Sequence of chain 1.D:
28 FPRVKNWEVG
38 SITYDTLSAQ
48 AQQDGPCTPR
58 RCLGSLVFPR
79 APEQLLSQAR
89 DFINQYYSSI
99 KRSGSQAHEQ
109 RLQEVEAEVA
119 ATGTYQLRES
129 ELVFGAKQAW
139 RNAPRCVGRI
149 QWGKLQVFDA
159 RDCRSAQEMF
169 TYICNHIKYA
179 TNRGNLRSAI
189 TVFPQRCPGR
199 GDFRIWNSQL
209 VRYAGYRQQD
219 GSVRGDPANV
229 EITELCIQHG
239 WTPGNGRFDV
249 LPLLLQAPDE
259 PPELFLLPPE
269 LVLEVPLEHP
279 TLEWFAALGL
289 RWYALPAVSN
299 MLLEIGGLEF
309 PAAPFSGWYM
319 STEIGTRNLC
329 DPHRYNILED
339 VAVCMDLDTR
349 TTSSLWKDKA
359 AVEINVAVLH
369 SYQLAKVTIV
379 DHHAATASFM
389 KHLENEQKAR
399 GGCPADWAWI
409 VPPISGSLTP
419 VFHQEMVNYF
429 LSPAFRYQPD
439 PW

Binding-site contacts:
Ligand atom N02 contacts residue HEM1 of chain 1.MA at 3.5 Å.
Ligand atom C03 contacts residue PRO294 of chain 1.D at 3.9 Å (hydrophobic).
Ligand atom C17 contacts residue HEM1 of chain 1.MA at 3.5 Å.
Ligand atom C13 contacts residue HEM1 of chain 1.MA at 3.5 Å.
Ligand atom C15 contacts residue HEM1 of chain 1.MA at 3.2 Å.
Ligand atom N01 contacts residue HEM1 of chain 1.MA at 3.9 Å.
Ligand atom C16 contacts residue HEM1 of chain 1.MA at 3.7 Å.
Ligand atom C03 contacts residue TRP316 of chain 1.D at 3.8 Å (hydrophobic).
Ligand atom N18 contacts residue HEM1 of chain 1.MA at 3.8 Å.
Ligand atom N01 contacts residue GLU321 of chain 1.D at 2.9 Å (salt-bridge).
Ligand atom C07 contacts residue PRO294 of chain 1.D at 3.9 Å (hydrophobic).
Ligand atom C13 contacts residue VAL296 of chain 1.D at 3.9 Å (hydrophobic).
Ligand atom C02 contacts residue GLU321 of chain 1.D at 3.5 Å.
Ligand atom C07 contacts residue HEM1 of chain 1.MA at 3.4 Å.
Ligand atom C02 contacts residue PRO294 of chain 1.D at 4.0 Å (hydrophobic).
Ligand atom C19 contacts residue HEM1 of chain 1.MA at 3.1 Å.
Ligand atom C06 contacts residue GLU321 of chain 1.D at 3.8 Å.
Ligand atom N02 contacts residue GLU321 of chain 1.D at 2.6 Å (salt-bridge).
Ligand atom C19 contacts residue GLU321 of chain 1.D at 3.2 Å.
Ligand atom C07 contacts residue GLY315 of chain 1.D at 3.6 Å.
Ligand atom C11 contacts residue GLU321 of chain 1.D at 3.9 Å.
Ligand atom C02 contacts residue TRP316 of chain 1.D at 3.8 Å (hydrophobic).
Ligand atom C11 contacts residue HEM1 of chain 1.MA at 3.5 Å.
Ligand atom C07 contacts residue SER314 of chain 1.D at 3.8 Å.
Ligand atom C14 contacts residue HEM1 of chain 1.MA at 3.1 Å.
Ligand atom C12 contacts residue HEM1 of chain 1.MA at 3.5 Å.
Ligand atom N02 contacts residue TRP316 of chain 1.D at 2.9 Å (h-bond).
Ligand atom N02 contacts residue TYR317 of chain 1.D at 3.8 Å.
Ligand atom C07 contacts residue PHE313 of chain 1.D at 3.4 Å (hydrophobic).
Ligand atom C17 contacts residue GLN207 of chain 1.D at 3.6 Å.
Ligand atom C02 contacts residue HEM1 of chain 1.MA at 3.7 Å.
Ligand atom C11 contacts residue VAL296 of chain 1.D at 3.7 Å (hydrophobic).
Ligand atom N18 contacts residue GLU321 of chain 1.D at 3.2 Å (salt-bridge).
Ligand atom C03 contacts residue HEM1 of chain 1.MA at 3.3 Å.
Ligand atom C05 contacts residue VAL296 of chain 1.D at 3.5 Å (hydrophobic).
Ligand atom C16 contacts residue GLU321 of chain 1.D at 3.3 Å.
Ligand atom C04 contacts residue HEM1 of chain 1.MA at 3.8 Å.
Ligand atom C12 contacts residue VAL296 of chain 1.D at 3.4 Å (hydrophobic).
Ligand atom C06 contacts residue HEM1 of chain 1.MA at 4.0 Å.
Ligand atom N02 contacts residue MET318 of chain 1.D at 4.0 Å.

A small-molecule ligand and the protein it binds are described below.
Small molecule (SMILES): CNCc1cccc(-c2cc(C)cc(N)n2)c1